This protein binds this small molecule.
Small molecule (SMILES): CC(=O)N[C@@H]1[C@@H](O)[C@H](O)[C@@H](CO)O[C@H]1O

Sequence of chain 1.C:
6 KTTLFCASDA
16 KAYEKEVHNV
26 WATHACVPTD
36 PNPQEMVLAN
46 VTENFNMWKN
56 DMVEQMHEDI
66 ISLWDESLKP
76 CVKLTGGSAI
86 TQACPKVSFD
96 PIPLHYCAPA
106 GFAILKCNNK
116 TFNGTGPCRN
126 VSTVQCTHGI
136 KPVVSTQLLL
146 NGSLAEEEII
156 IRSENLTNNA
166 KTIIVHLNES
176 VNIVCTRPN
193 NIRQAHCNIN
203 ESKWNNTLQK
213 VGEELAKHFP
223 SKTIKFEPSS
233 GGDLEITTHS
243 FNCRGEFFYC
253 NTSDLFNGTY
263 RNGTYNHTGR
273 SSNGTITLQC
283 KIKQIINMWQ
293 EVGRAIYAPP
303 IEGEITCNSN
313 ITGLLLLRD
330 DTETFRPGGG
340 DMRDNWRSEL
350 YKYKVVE

Binding-site contacts:
Ligand atom N2 contacts residue GLU152 of chain 1.C at 3.6 Å.
Ligand atom O6 contacts residue GLU216 of chain 1.C at 3.2 Å (salt-bridge).
Ligand atom O7 contacts residue GLU174 of chain 1.C at 3.0 Å (salt-bridge).
Ligand atom O5 contacts residue ASN173 of chain 1.C at 2.5 Å (h-bond).
Ligand atom C1 contacts residue GLU152 of chain 1.C at 3.8 Å.
Ligand atom C2 contacts residue GLU152 of chain 1.C at 3.8 Å.
Ligand atom C7 contacts residue LYS212 of chain 1.C at 4.3 Å.
Ligand atom C4 contacts residue ASN173 of chain 1.C at 4.3 Å.
Ligand atom O6 contacts residue ILE154 of chain 1.C at 3.4 Å (h-bond).
Ligand atom C1 contacts residue LYS212 of chain 1.C at 4.5 Å.
Ligand atom C7 contacts residue GLU174 of chain 1.C at 3.3 Å.
Ligand atom C3 contacts residue LYS212 of chain 1.C at 4.2 Å.
Ligand atom C5 contacts residue GLU153 of chain 1.C at 4.4 Å.
Ligand atom O5 contacts residue GLU153 of chain 1.C at 3.4 Å.
Ligand atom C6 contacts residue LYS212 of chain 1.C at 4.2 Å.
Ligand atom C1 contacts residue ILE154 of chain 1.C at 3.8 Å (hydrophobic).
Ligand atom O4 contacts residue LYS212 of chain 1.C at 3.8 Å.
Ligand atom C2 contacts residue GLU153 of chain 1.C at 4.2 Å.
Ligand atom C5 contacts residue ASN173 of chain 1.C at 3.8 Å.
Ligand atom O5 contacts residue ILE154 of chain 1.C at 3.2 Å (h-bond).
Ligand atom C8 contacts residue LYS212 of chain 1.C at 2.9 Å.
Ligand atom C8 contacts residue GLU174 of chain 1.C at 2.9 Å.
Ligand atom C7 contacts residue ASN173 of chain 1.C at 3.4 Å.
Ligand atom C5 contacts residue ILE154 of chain 1.C at 4.4 Å (hydrophobic).
Ligand atom C2 contacts residue ASN173 of chain 1.C at 2.5 Å.
Ligand atom C4 contacts residue LYS212 of chain 1.C at 4.1 Å.
Ligand atom O6 contacts residue GLU153 of chain 1.C at 3.5 Å.
Ligand atom C6 contacts residue ILE154 of chain 1.C at 4.5 Å (hydrophobic).
Ligand atom C5 contacts residue LYS212 of chain 1.C at 3.6 Å.
Ligand atom C8 contacts residue ASN173 of chain 1.C at 3.7 Å.
Ligand atom C1 contacts residue GLU153 of chain 1.C at 3.6 Å.
Ligand atom N2 contacts residue ASN173 of chain 1.C at 2.7 Å (h-bond).
Ligand atom O5 contacts residue LYS212 of chain 1.C at 4.4 Å.
Ligand atom C1 contacts residue ASN173 of chain 1.C at 1.5 Å.
Ligand atom O7 contacts residue ASN173 of chain 1.C at 4.2 Å.
Ligand atom C6 contacts residue GLU153 of chain 1.C at 4.4 Å.
Ligand atom C3 contacts residue ASN173 of chain 1.C at 3.8 Å.
Ligand atom C6 contacts residue GLU216 of chain 1.C at 3.9 Å.